Sequence of chain 1.A:
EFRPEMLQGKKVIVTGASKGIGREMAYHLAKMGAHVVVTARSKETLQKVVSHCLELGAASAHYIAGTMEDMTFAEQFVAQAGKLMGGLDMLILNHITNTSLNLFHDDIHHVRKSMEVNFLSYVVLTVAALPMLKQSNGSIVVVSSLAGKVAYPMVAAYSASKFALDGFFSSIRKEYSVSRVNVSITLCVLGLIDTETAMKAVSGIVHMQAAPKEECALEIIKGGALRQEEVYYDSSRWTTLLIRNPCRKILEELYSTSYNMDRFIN

Binding-site contacts:
Ligand atom C1 contacts residue LEU165 of chain 1.B at 3.6 Å (hydrophobic).
Ligand atom C8 contacts residue TYR177 of chain 1.B at 3.7 Å (hydrophobic).
Ligand atom C2 contacts residue LEU165 of chain 1.B at 3.9 Å (hydrophobic).
Ligand atom C12 contacts residue SER164 of chain 1.B at 3.9 Å.
Ligand atom N9 contacts residue NAP1 of chain 1.G at 3.4 Å.
Ligand atom C6 contacts residue TYR171 of chain 1.B at 3.4 Å (hydrophobic).
Ligand atom C4 contacts residue TYR171 of chain 1.B at 4.0 Å (hydrophobic).
Ligand atom F25 contacts residue LEU211 of chain 1.B at 3.1 Å.
Ligand atom C3 contacts residue LEU165 of chain 1.B at 3.5 Å (hydrophobic).
Ligand atom C17 contacts residue LEU120 of chain 1.B at 4.0 Å (hydrophobic).
Ligand atom N9 contacts residue TYR177 of chain 1.B at 2.6 Å (h-bond).
Ligand atom C1 contacts residue TYR171 of chain 1.B at 4.1 Å (hydrophobic).
Ligand atom O24 contacts residue SER164 of chain 1.B at 3.2 Å (h-bond).
Ligand atom C20 contacts residue ALA217 of chain 1.B at 3.7 Å (hydrophobic).
Ligand atom C4 contacts residue LEU165 of chain 1.B at 3.7 Å (hydrophobic).
Ligand atom C5 contacts residue TYR274 of chain 1.A at 3.5 Å (hydrophobic).
Ligand atom C6 contacts residue LEU165 of chain 1.B at 3.5 Å (hydrophobic).
Ligand atom C17 contacts residue VAL174 of chain 1.B at 4.0 Å (hydrophobic).
Ligand atom N9 contacts residue SER164 of chain 1.B at 3.7 Å.
Ligand atom C4 contacts residue TYR274 of chain 1.A at 3.3 Å (hydrophobic).
Ligand atom F25 contacts residue GLY210 of chain 1.B at 3.4 Å.
Ligand atom C5 contacts residue LEU165 of chain 1.B at 3.6 Å (hydrophobic).
Ligand atom N10 contacts residue NAP1 of chain 1.G at 3.3 Å.
Ligand atom C14 contacts residue TYR171 of chain 1.B at 3.6 Å (hydrophobic).
Ligand atom N10 contacts residue SER164 of chain 1.B at 2.6 Å (h-bond).
Ligand atom O23 contacts residue ILE115 of chain 1.B at 3.3 Å.
Ligand atom C18 contacts residue THR118 of chain 1.B at 3.6 Å.
Ligand atom C21 contacts residue ALA217 of chain 1.B at 4.0 Å (hydrophobic).
Ligand atom C6 contacts residue ALA166 of chain 1.B at 3.5 Å (hydrophobic).
Ligand atom C5 contacts residue VAL169 of chain 1.B at 3.9 Å (hydrophobic).
Ligand atom N10 contacts residue TYR177 of chain 1.B at 3.3 Å (h-bond).
Ligand atom C3 contacts residue MET227 of chain 1.B at 3.8 Å (hydrophobic).
Ligand atom C7 contacts residue SER164 of chain 1.B at 3.5 Å.
Ligand atom O24 contacts residue ALA166 of chain 1.B at 3.7 Å.
Ligand atom C8 contacts residue NAP1 of chain 1.G at 4.1 Å.
Ligand atom C22 contacts residue TYR177 of chain 1.B at 3.7 Å (hydrophobic).
Ligand atom C1 contacts residue ALA166 of chain 1.B at 3.9 Å (hydrophobic).
Ligand atom C5 contacts residue TYR171 of chain 1.B at 3.4 Å (hydrophobic).
Ligand atom C20 contacts residue ALA220 of chain 1.B at 4.1 Å (hydrophobic).
Ligand atom C13 contacts residue TYR171 of chain 1.B at 3.5 Å (hydrophobic).

Sequence of chain 1.B:
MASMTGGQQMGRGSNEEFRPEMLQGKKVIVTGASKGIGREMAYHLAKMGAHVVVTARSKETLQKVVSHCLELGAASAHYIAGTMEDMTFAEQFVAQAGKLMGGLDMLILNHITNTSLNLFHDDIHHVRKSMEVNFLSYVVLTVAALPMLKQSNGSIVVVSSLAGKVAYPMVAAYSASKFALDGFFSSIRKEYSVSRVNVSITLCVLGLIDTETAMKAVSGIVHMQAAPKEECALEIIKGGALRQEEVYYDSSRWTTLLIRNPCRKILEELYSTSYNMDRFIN

A protein and the small-molecule ligand that binds it are described below.
Small molecule (SMILES): OC12CCC(c3nnc4c(Oc5ccccc5F)cccn34)(CC1)C2